This small molecule binds to this protein.
Small molecule (SMILES): CC(=O)N[C@@H]1[C@@H](O)[C@H](O)[C@@H](CO)O[C@H]1O

Sequence of chain 1.B:
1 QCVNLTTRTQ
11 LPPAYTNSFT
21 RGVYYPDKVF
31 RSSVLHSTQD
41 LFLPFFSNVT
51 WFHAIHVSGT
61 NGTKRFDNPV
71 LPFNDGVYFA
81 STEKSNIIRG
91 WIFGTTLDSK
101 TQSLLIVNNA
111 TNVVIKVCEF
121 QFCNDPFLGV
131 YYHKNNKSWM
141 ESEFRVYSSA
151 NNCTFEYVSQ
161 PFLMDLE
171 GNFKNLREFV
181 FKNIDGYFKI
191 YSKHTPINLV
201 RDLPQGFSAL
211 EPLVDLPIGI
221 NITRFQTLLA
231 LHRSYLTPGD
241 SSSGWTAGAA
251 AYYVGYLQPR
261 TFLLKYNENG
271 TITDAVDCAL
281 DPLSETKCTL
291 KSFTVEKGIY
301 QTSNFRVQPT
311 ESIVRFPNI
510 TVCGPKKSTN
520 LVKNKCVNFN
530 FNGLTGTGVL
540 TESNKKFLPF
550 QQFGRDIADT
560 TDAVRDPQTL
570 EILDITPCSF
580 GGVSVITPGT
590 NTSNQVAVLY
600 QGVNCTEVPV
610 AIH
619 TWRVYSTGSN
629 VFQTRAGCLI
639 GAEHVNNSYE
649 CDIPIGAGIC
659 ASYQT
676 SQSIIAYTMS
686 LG

Binding-site contacts:
Ligand atom C4 contacts residue ASN136 of chain 1.B at 4.2 Å.
Ligand atom C8 contacts residue ASN136 of chain 1.B at 4.4 Å.
Ligand atom C3 contacts residue ASN136 of chain 1.B at 3.8 Å.
Ligand atom O7 contacts residue ASN136 of chain 1.B at 3.2 Å (h-bond).
Ligand atom C2 contacts residue ASN136 of chain 1.B at 2.5 Å.
Ligand atom C1 contacts residue ASN136 of chain 1.B at 1.4 Å.
Ligand atom C5 contacts residue ASN136 of chain 1.B at 3.7 Å.
Ligand atom C7 contacts residue ASN136 of chain 1.B at 3.2 Å.
Ligand atom O5 contacts residue LYS137 of chain 1.B at 4.2 Å.
Ligand atom O5 contacts residue ASN136 of chain 1.B at 2.4 Å (h-bond).
Ligand atom N2 contacts residue ASN136 of chain 1.B at 2.9 Å (h-bond).